Sequence of chain 1.A:
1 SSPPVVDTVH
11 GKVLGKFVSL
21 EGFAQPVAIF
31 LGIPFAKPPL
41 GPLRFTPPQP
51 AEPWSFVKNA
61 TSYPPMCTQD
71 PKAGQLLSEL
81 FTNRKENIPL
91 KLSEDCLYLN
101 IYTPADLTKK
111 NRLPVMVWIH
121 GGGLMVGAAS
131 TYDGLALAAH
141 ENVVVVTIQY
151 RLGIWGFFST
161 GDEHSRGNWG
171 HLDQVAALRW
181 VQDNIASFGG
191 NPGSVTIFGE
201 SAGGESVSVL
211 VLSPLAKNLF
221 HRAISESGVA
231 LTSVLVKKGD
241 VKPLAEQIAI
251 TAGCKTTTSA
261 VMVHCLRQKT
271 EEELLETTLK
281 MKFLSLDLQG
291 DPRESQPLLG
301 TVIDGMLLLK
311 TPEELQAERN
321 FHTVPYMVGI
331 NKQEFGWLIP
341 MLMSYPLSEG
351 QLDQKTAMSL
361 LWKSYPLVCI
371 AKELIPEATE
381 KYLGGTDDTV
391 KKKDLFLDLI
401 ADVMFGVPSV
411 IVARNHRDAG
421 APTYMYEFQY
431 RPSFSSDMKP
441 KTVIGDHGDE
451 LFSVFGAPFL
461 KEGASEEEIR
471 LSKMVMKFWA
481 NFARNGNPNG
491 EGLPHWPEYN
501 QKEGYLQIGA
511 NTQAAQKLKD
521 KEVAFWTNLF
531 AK

The protein below binds the small molecule below.
Small molecule (SMILES): CC(=O)N[C@H]1[C@H]([C@H](O)[C@H](O)CO)O[C@@](O)(C(=O)O)C[C@@H]1O

Binding-site contacts:
Ligand atom C2 contacts residue ASN59 of chain 1.C at 3.9 Å.
Ligand atom O7 contacts residue GLY32 of chain 1.C at 4.0 Å.
Ligand atom O4 contacts residue LYS242 of chain 1.A at 4.2 Å.
Ligand atom O10 contacts residue THR258 of chain 1.A at 3.5 Å.
Ligand atom O2 contacts residue ASN59 of chain 1.C at 4.1 Å.
Ligand atom O1B contacts residue ASN59 of chain 1.C at 3.5 Å (h-bond).
Ligand atom N5 contacts residue THR258 of chain 1.A at 4.3 Å.
Ligand atom C1 contacts residue ASN59 of chain 1.C at 3.4 Å.
Ligand atom N5 contacts residue LYS242 of chain 1.A at 4.2 Å.
Ligand atom O1A contacts residue ASN59 of chain 1.C at 3.4 Å.
Ligand atom O7 contacts residue ALA60 of chain 1.C at 4.2 Å.
Ligand atom O10 contacts residue SER259 of chain 1.A at 2.7 Å (h-bond).
Ligand atom O9 contacts residue THR258 of chain 1.A at 4.4 Å.
Ligand atom C10 contacts residue LYS242 of chain 1.A at 3.3 Å.
Ligand atom O4 contacts residue SER62 of chain 1.C at 4.2 Å.
Ligand atom O10 contacts residue LYS242 of chain 1.A at 2.8 Å (salt-bridge).
Ligand atom O7 contacts residue LEU31 of chain 1.C at 3.9 Å.
Ligand atom C8 contacts residue GLY32 of chain 1.C at 3.8 Å.
Ligand atom O2 contacts residue SER62 of chain 1.C at 4.4 Å.
Ligand atom C11 contacts residue LYS242 of chain 1.A at 3.7 Å.
Ligand atom O7 contacts residue SER62 of chain 1.C at 4.2 Å.
Ligand atom C11 contacts residue SER259 of chain 1.A at 3.4 Å.
Ligand atom O6 contacts residue ASN59 of chain 1.C at 3.6 Å (h-bond).
Ligand atom N5 contacts residue SER259 of chain 1.A at 4.3 Å.
Ligand atom C9 contacts residue TYR98 of chain 1.C at 4.0 Å (hydrophobic).
Ligand atom C10 contacts residue THR258 of chain 1.A at 4.2 Å.
Ligand atom O8 contacts residue TYR98 of chain 1.C at 4.0 Å.
Ligand atom C4 contacts residue LYS242 of chain 1.A at 3.3 Å.
Ligand atom C11 contacts residue ASP162 of chain 1.A at 3.2 Å.
Ligand atom O1B contacts residue LYS58 of chain 1.C at 3.9 Å.
Ligand atom O6 contacts residue SER62 of chain 1.C at 4.4 Å.
Ligand atom O7 contacts residue ASN59 of chain 1.C at 3.5 Å (h-bond).
Ligand atom O8 contacts residue GLY32 of chain 1.C at 3.8 Å.
Ligand atom O9 contacts residue PRO65 of chain 1.C at 4.1 Å.
Ligand atom C5 contacts residue LYS242 of chain 1.A at 4.4 Å.
Ligand atom C6 contacts residue ASN59 of chain 1.C at 4.5 Å.
Ligand atom C8 contacts residue TYR98 of chain 1.C at 4.0 Å (hydrophobic).
Ligand atom C10 contacts residue SER259 of chain 1.A at 3.4 Å.
Ligand atom O8 contacts residue LYS58 of chain 1.C at 4.5 Å.
Ligand atom C3 contacts residue LYS242 of chain 1.A at 3.1 Å.

Sequence of chain 1.C:
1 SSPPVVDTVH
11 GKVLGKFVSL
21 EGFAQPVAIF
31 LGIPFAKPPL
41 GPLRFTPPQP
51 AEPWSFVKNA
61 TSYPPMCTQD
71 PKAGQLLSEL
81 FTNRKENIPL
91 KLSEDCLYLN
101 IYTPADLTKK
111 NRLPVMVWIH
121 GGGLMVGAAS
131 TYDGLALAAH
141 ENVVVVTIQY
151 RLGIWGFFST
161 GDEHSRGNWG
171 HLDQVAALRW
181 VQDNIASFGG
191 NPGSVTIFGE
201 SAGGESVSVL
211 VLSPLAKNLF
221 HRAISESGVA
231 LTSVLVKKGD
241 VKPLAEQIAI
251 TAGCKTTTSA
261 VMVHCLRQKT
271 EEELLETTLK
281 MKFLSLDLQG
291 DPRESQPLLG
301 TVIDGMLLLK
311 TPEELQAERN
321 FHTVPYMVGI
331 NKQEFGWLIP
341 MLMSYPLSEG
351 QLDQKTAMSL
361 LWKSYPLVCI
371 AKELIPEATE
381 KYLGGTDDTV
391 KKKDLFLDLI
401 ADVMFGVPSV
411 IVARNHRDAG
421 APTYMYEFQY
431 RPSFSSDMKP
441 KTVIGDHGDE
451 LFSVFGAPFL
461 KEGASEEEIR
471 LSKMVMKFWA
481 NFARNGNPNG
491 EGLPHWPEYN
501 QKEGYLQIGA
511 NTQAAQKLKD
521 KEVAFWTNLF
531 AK